Sequence of chain 9.C:
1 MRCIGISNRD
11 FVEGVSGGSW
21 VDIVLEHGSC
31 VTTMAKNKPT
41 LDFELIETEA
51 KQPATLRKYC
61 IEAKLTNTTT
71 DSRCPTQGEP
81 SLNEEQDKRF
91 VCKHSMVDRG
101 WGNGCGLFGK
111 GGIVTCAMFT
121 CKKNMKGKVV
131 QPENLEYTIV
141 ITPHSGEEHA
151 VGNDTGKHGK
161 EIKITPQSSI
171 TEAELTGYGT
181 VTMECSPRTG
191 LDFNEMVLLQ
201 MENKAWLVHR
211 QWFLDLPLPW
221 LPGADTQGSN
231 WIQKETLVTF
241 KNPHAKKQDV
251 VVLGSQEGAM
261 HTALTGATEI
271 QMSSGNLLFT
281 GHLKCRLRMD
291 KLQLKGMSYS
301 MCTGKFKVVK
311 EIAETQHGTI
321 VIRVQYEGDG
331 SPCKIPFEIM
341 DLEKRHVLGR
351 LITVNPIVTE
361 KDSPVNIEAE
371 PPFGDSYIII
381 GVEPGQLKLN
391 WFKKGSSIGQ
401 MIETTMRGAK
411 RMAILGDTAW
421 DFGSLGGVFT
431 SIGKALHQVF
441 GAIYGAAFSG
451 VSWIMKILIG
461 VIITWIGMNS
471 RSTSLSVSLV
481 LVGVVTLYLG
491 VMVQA

This protein binds this small molecule.
Small molecule (SMILES): CC(=O)N[C@H]1[C@H](O[C@H]2[C@H](O)[C@@H](NC(C)=O)CO[C@@H]2CO)O[C@H](CO)[C@@H](O)[C@@H]1O

Sequence of chain 9.E:
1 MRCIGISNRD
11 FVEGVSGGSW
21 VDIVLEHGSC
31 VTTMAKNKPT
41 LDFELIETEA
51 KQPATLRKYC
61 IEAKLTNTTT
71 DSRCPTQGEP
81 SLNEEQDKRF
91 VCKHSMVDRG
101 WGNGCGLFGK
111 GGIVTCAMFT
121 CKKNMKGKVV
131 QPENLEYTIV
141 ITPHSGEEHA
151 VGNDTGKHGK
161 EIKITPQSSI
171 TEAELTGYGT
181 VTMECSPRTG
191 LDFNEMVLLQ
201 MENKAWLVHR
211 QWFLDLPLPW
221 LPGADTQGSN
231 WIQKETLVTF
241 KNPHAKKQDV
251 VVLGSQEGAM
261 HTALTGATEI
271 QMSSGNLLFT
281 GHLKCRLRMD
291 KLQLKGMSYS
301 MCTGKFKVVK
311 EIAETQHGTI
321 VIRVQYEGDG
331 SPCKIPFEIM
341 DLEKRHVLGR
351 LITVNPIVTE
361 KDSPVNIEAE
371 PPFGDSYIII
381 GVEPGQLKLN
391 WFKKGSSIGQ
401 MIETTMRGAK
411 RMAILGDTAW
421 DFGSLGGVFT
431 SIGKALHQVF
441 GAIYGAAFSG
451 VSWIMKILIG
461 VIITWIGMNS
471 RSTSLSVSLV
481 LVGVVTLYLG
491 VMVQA

Binding-site contacts:
Ligand atom O5 contacts residue HIS149 of chain 9.E at 3.5 Å (h-bond).
Ligand atom O7 contacts residue ASN153 of chain 9.E at 3.3 Å (h-bond).
Ligand atom C3 contacts residue ASN153 of chain 9.E at 3.8 Å.
Ligand atom C4 contacts residue HIS149 of chain 9.E at 4.4 Å.
Ligand atom C5 contacts residue HIS149 of chain 9.E at 4.4 Å.
Ligand atom O6 contacts residue HIS158 of chain 9.E at 2.8 Å (h-bond).
Ligand atom O5 contacts residue ASN153 of chain 9.E at 2.3 Å (h-bond).
Ligand atom C7 contacts residue HIS149 of chain 9.E at 4.5 Å.
Ligand atom C8 contacts residue GLY102 of chain 9.C at 3.3 Å.
Ligand atom O3 contacts residue HIS149 of chain 9.E at 4.2 Å.
Ligand atom O6 contacts residue ASN153 of chain 9.E at 4.5 Å.
Ligand atom C1 contacts residue HIS158 of chain 9.E at 3.9 Å.
Ligand atom C6 contacts residue HIS158 of chain 9.E at 4.0 Å.
Ligand atom C5 contacts residue ASN153 of chain 9.E at 3.6 Å.
Ligand atom C4 contacts residue ASN153 of chain 9.E at 4.2 Å.
Ligand atom O5 contacts residue THR155 of chain 9.E at 4.3 Å.
Ligand atom C8 contacts residue ASN153 of chain 9.E at 4.0 Å.
Ligand atom C3 contacts residue HIS149 of chain 9.E at 4.5 Å.
Ligand atom O7 contacts residue HIS149 of chain 9.E at 3.6 Å.
Ligand atom C5 contacts residue HIS158 of chain 9.E at 4.2 Å.
Ligand atom O5 contacts residue HIS158 of chain 9.E at 3.1 Å (h-bond).
Ligand atom C7 contacts residue ASN153 of chain 9.E at 3.3 Å.
Ligand atom O6 contacts residue GLY156 of chain 9.E at 4.5 Å.
Ligand atom C2 contacts residue ASN153 of chain 9.E at 2.4 Å.
Ligand atom C1 contacts residue HIS149 of chain 9.E at 3.6 Å.
Ligand atom O6 contacts residue HIS149 of chain 9.E at 3.0 Å (h-bond).
Ligand atom C6 contacts residue HIS149 of chain 9.E at 4.2 Å.
Ligand atom C2 contacts residue HIS149 of chain 9.E at 3.7 Å.
Ligand atom C1 contacts residue ASN153 of chain 9.E at 1.4 Å.
Ligand atom N2 contacts residue ASN153 of chain 9.E at 2.9 Å (h-bond).
Ligand atom C1 contacts residue THR155 of chain 9.E at 4.0 Å.